The protein below binds the small molecule below.
Small molecule (SMILES): CC(=O)N[C@H]1[C@H](O[C@H]2[C@H](O)[C@@H](NC(C)=O)CO[C@@H]2CO)O[C@H](CO)[C@@H](O[C@@H]2O[C@H](CO)[C@@H](O)[C@H](O)[C@@H]2O)[C@@H]1O

Binding-site contacts:
Ligand atom C5 contacts residue ASN320 of chain 1.D at 3.7 Å.
Ligand atom O7 contacts residue MET285 of chain 1.C at 3.6 Å.
Ligand atom O7 contacts residue ASN320 of chain 1.D at 3.0 Å (h-bond).
Ligand atom C1 contacts residue ASN320 of chain 1.D at 1.4 Å.
Ligand atom O6 contacts residue ARG281 of chain 1.C at 4.2 Å.
Ligand atom O7 contacts residue TRP262 of chain 1.C at 4.2 Å.
Ligand atom C8 contacts residue LEU317 of chain 1.D at 3.7 Å (hydrophobic).
Ligand atom C7 contacts residue LEU317 of chain 1.D at 4.2 Å (hydrophobic).
Ligand atom C8 contacts residue TRP262 of chain 1.C at 4.0 Å (hydrophobic).
Ligand atom C3 contacts residue ASN320 of chain 1.D at 3.7 Å.
Ligand atom C4 contacts residue ASN320 of chain 1.D at 4.2 Å.
Ligand atom N2 contacts residue ASN316 of chain 1.D at 3.9 Å.
Ligand atom O5 contacts residue ASN320 of chain 1.D at 2.4 Å (h-bond).
Ligand atom C7 contacts residue ASN320 of chain 1.D at 3.2 Å.
Ligand atom C2 contacts residue ASN320 of chain 1.D at 2.4 Å.
Ligand atom C6 contacts residue ARG281 of chain 1.C at 3.6 Å.
Ligand atom N2 contacts residue ASN320 of chain 1.D at 2.8 Å (h-bond).
Ligand atom O2 contacts residue ARG281 of chain 1.C at 4.4 Å.
Ligand atom C7 contacts residue ASN316 of chain 1.D at 4.2 Å.
Ligand atom C8 contacts residue ASN316 of chain 1.D at 4.1 Å.
Ligand atom C1 contacts residue ASN316 of chain 1.D at 4.3 Å.
Ligand atom O7 contacts residue LEU317 of chain 1.D at 4.4 Å.

Sequence of chain 1.C:
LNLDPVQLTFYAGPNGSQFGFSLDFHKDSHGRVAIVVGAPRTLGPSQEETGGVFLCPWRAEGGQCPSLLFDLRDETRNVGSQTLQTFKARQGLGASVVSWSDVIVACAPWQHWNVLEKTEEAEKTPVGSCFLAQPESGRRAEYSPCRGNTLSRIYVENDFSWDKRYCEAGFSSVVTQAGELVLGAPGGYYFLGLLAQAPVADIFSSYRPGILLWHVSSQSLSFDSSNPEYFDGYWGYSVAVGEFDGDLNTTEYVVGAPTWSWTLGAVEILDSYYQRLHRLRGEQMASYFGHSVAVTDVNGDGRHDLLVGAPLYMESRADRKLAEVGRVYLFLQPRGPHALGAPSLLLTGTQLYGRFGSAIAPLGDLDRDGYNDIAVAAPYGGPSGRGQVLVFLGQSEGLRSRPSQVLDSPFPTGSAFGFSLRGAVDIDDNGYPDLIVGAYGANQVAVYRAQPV

Sequence of chain 1.D:
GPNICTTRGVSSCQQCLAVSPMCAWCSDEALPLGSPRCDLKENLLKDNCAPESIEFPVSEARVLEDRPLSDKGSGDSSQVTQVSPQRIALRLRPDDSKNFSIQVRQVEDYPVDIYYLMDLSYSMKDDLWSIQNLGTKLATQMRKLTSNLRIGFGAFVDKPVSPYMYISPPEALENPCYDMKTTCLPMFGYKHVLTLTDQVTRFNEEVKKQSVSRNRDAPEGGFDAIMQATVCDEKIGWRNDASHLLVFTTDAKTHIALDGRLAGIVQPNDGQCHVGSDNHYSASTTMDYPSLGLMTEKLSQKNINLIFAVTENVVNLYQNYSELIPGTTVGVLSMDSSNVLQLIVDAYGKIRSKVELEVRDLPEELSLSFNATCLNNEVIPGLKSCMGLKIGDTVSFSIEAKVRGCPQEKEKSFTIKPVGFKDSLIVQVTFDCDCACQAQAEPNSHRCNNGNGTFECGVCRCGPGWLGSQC